Binding-site contacts:
Ligand atom C27 contacts residue ILE226 of chain 1.A at 3.7 Å (hydrophobic).
Ligand atom O8 contacts residue PHE219 of chain 1.A at 3.2 Å (h-bond).
Ligand atom C26 contacts residue PHE219 of chain 1.A at 3.5 Å (hydrophobic).
Ligand atom C5 contacts residue TYR276 of chain 1.A at 3.4 Å (hydrophobic).
Ligand atom C1 contacts residue SER220 of chain 1.A at 3.6 Å.
Ligand atom C25 contacts residue GLU223 of chain 1.A at 3.4 Å.
Ligand atom C27 contacts residue TYR323 of chain 1.A at 3.8 Å (hydrophobic).
Ligand atom C7 contacts residue SER220 of chain 1.A at 3.4 Å.
Ligand atom C16 contacts residue ARG216 of chain 1.A at 3.4 Å.
Ligand atom N10 contacts residue TYR276 of chain 1.A at 3.7 Å.
Ligand atom C3 contacts residue TYR276 of chain 1.A at 3.9 Å (hydrophobic).
Ligand atom N20 contacts residue TYR276 of chain 1.A at 3.4 Å.
Ligand atom O8 contacts residue SER218 of chain 1.A at 2.7 Å (h-bond).
Ligand atom C15 contacts residue ARG216 of chain 1.A at 3.7 Å.
Ligand atom O9 contacts residue PHE219 of chain 1.A at 3.0 Å (h-bond).
Ligand atom C7 contacts residue PHE219 of chain 1.A at 3.3 Å (hydrophobic).
Ligand atom C6 contacts residue TYR276 of chain 1.A at 3.6 Å (hydrophobic).
Ligand atom N20 contacts residue LYS59 of chain 1.A at 3.5 Å (salt-bridge).
Ligand atom C19 contacts residue LYS59 of chain 1.A at 3.8 Å.
Ligand atom C17 contacts residue VAL200 of chain 1.A at 3.2 Å (hydrophobic).
Ligand atom C7 contacts residue SER218 of chain 1.A at 3.8 Å.
Ligand atom C27 contacts residue PHE283 of chain 1.A at 3.8 Å (hydrophobic).
Ligand atom C23 contacts residue PHE283 of chain 1.A at 3.4 Å (hydrophobic).
Ligand atom C1 contacts residue PHE219 of chain 1.A at 3.7 Å (hydrophobic).
Ligand atom C24 contacts residue PHE324 of chain 1.A at 3.7 Å (hydrophobic).
Ligand atom C16 contacts residue VAL200 of chain 1.A at 3.6 Å (hydrophobic).
Ligand atom C17 contacts residue ARG216 of chain 1.A at 3.4 Å.
Ligand atom C14 contacts residue ARG216 of chain 1.A at 3.8 Å.
Ligand atom C25 contacts residue ILE222 of chain 1.A at 3.8 Å (hydrophobic).
Ligand atom C25 contacts residue PHE324 of chain 1.A at 3.5 Å (hydrophobic).
Ligand atom CL28 contacts residue THR280 of chain 1.A at 3.2 Å.
Ligand atom C12 contacts residue TYR276 of chain 1.A at 3.6 Å (hydrophobic).
Ligand atom C5 contacts residue SER220 of chain 1.A at 3.6 Å.
Ligand atom O8 contacts residue SER220 of chain 1.A at 3.2 Å (h-bond).
Ligand atom C4 contacts residue TYR276 of chain 1.A at 3.3 Å (hydrophobic).
Ligand atom C26 contacts residue PHE324 of chain 1.A at 3.5 Å (hydrophobic).
Ligand atom C21 contacts residue PHE324 of chain 1.A at 3.8 Å (hydrophobic).
Ligand atom C19 contacts residue TYR276 of chain 1.A at 3.5 Å (hydrophobic).
Ligand atom C6 contacts residue SER220 of chain 1.A at 3.5 Å.
Ligand atom C26 contacts residue GLU223 of chain 1.A at 3.5 Å.

Sequence of chain 1.A:
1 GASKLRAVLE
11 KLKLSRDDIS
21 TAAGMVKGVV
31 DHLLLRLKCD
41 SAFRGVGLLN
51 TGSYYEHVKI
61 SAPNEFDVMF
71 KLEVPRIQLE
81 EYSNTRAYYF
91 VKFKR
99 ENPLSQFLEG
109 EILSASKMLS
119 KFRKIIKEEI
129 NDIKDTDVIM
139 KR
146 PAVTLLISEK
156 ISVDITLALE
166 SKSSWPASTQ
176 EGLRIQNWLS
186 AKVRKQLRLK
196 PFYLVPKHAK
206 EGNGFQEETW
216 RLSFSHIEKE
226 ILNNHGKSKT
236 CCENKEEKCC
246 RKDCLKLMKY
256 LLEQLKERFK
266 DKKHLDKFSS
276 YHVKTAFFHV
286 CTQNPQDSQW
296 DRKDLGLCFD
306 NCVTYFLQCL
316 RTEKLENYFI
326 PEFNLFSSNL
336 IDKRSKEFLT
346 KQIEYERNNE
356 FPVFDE

The small molecule below binds the protein below.
Small molecule (SMILES): Cc1ccc(-c2cc(C(=O)O)c3c(c2)ncn3CCc2ccccc2)c(Cl)c1